Sequence of chain 1.D:
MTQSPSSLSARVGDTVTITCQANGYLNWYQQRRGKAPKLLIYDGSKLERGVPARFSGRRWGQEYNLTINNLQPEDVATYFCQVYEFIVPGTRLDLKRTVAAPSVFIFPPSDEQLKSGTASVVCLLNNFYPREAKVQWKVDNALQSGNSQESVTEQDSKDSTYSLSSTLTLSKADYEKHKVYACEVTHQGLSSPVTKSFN

This small molecule binds to this protein.
Small molecule (SMILES): CC(=O)N[C@@H]1[C@@H](O)[C@H](O)[C@@H](CO)O[C@H]1O

Binding-site contacts:
Ligand atom O6 contacts residue THR22 of chain 1.D at 3.2 Å (h-bond).
Ligand atom O5 contacts residue THR22 of chain 1.D at 3.8 Å.
Ligand atom O5 contacts residue TRP63 of chain 1.D at 4.4 Å.
Ligand atom O7 contacts residue TRP63 of chain 1.D at 4.3 Å.
Ligand atom C5 contacts residue ASN68 of chain 1.D at 3.6 Å.
Ligand atom O7 contacts residue ASN68 of chain 1.D at 4.3 Å.
Ligand atom C8 contacts residue ARG61 of chain 1.D at 3.9 Å.
Ligand atom C1 contacts residue ASN68 of chain 1.D at 1.4 Å.
Ligand atom C7 contacts residue ASN68 of chain 1.D at 3.6 Å.
Ligand atom C1 contacts residue THR22 of chain 1.D at 4.1 Å.
Ligand atom O4 contacts residue TRP63 of chain 1.D at 3.8 Å.
Ligand atom C4 contacts residue ASN68 of chain 1.D at 4.2 Å.
Ligand atom C8 contacts residue TRP63 of chain 1.D at 3.1 Å (hydrophobic).
Ligand atom N2 contacts residue TRP63 of chain 1.D at 3.1 Å.
Ligand atom C7 contacts residue ARG61 of chain 1.D at 4.5 Å.
Ligand atom O7 contacts residue ARG61 of chain 1.D at 3.8 Å.
Ligand atom C2 contacts residue ASN68 of chain 1.D at 2.4 Å.
Ligand atom C4 contacts residue TRP63 of chain 1.D at 4.1 Å (hydrophobic).
Ligand atom C1 contacts residue THR20 of chain 1.D at 4.0 Å.
Ligand atom C3 contacts residue TRP63 of chain 1.D at 3.7 Å (hydrophobic).
Ligand atom O6 contacts residue THR20 of chain 1.D at 3.8 Å.
Ligand atom C6 contacts residue THR22 of chain 1.D at 4.2 Å.
Ligand atom C5 contacts residue THR22 of chain 1.D at 4.2 Å.
Ligand atom C3 contacts residue ASN68 of chain 1.D at 3.8 Å.
Ligand atom O5 contacts residue THR20 of chain 1.D at 3.4 Å.
Ligand atom C8 contacts residue ARG62 of chain 1.D at 4.2 Å.
Ligand atom C2 contacts residue TRP63 of chain 1.D at 4.0 Å (hydrophobic).
Ligand atom C1 contacts residue TRP63 of chain 1.D at 3.8 Å (hydrophobic).
Ligand atom C7 contacts residue TRP63 of chain 1.D at 3.6 Å (hydrophobic).
Ligand atom N2 contacts residue ASN68 of chain 1.D at 3.0 Å (h-bond).
Ligand atom O5 contacts residue ASN68 of chain 1.D at 2.4 Å (h-bond).
Ligand atom C5 contacts residue TRP63 of chain 1.D at 3.8 Å (hydrophobic).
Ligand atom C8 contacts residue ASN68 of chain 1.D at 4.0 Å.